Sequence of chain 1.A:
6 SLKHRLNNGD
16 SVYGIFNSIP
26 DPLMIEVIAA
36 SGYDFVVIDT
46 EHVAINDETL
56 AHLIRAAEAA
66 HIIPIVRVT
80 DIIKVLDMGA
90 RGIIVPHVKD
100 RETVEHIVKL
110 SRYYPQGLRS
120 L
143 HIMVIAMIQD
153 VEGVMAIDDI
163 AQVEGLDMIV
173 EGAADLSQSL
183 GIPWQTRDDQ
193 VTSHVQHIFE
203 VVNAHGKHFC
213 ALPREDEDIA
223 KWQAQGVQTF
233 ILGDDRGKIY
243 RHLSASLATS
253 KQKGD

Sequence of chain 2.A:
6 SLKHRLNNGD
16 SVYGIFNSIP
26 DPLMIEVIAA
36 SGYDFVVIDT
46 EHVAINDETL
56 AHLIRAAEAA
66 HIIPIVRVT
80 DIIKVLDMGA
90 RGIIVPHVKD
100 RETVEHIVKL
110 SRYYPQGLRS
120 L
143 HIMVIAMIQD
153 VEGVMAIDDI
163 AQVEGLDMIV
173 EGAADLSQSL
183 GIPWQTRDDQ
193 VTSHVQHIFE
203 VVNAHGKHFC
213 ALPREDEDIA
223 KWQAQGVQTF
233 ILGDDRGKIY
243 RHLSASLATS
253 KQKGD

A small-molecule ligand and the protein it binds are described below.
Small molecule (SMILES): O=C([O-])CC(=O)C(=O)O

Binding-site contacts:
Ligand atom C1 contacts residue HIS47 of chain 1.A at 4.3 Å.
Ligand atom O4 contacts residue HIS96 of chain 1.A at 3.1 Å (h-bond).
Ligand atom O4 contacts residue HIS47 of chain 1.A at 3.0 Å (h-bond).
Ligand atom O2 contacts residue PRO95 of chain 1.A at 3.6 Å.
Ligand atom O5 contacts residue TYR113 of chain 2.A at 3.6 Å.
Ligand atom O1 contacts residue GLN151 of chain 1.A at 2.8 Å (h-bond).
Ligand atom C1 contacts residue HIS96 of chain 1.A at 3.7 Å.
Ligand atom O1 contacts residue ARG72 of chain 1.A at 2.9 Å (salt-bridge).
Ligand atom C1 contacts residue GLN151 of chain 1.A at 3.0 Å.
Ligand atom C3 contacts residue SER119 of chain 2.A at 3.5 Å.
Ligand atom O5 contacts residue ASP177 of chain 1.A at 4.1 Å.
Ligand atom O5 contacts residue HIS96 of chain 1.A at 3.5 Å (h-bond).
Ligand atom C2 contacts residue ASP177 of chain 1.A at 3.2 Å.
Ligand atom C1 contacts residue GLU46 of chain 1.A at 3.4 Å.
Ligand atom C4 contacts residue GLU46 of chain 1.A at 4.3 Å.
Ligand atom C2 contacts residue HIS47 of chain 1.A at 4.2 Å.
Ligand atom O5 contacts residue SER119 of chain 2.A at 3.2 Å.
Ligand atom C3 contacts residue HIS47 of chain 1.A at 3.1 Å.
Ligand atom C1 contacts residue ARG72 of chain 1.A at 3.9 Å.
Ligand atom C3 contacts residue HIS96 of chain 1.A at 4.3 Å.
Ligand atom O1 contacts residue MET149 of chain 1.A at 4.2 Å.
Ligand atom O3 contacts residue SER119 of chain 2.A at 2.8 Å (h-bond).
Ligand atom O1 contacts residue PRO95 of chain 1.A at 3.9 Å.
Ligand atom C3 contacts residue ASP177 of chain 1.A at 3.5 Å.
Ligand atom O1 contacts residue GLU46 of chain 1.A at 3.4 Å (salt-bridge).
Ligand atom C2 contacts residue GLN151 of chain 1.A at 3.0 Å.
Ligand atom O4 contacts residue SER119 of chain 2.A at 3.9 Å.
Ligand atom O2 contacts residue GLN151 of chain 1.A at 3.3 Å (h-bond).
Ligand atom O2 contacts residue HIS96 of chain 1.A at 2.8 Å (h-bond).
Ligand atom C2 contacts residue ARG72 of chain 1.A at 4.2 Å.
Ligand atom O2 contacts residue GLU46 of chain 1.A at 2.8 Å (salt-bridge).
Ligand atom C4 contacts residue HIS47 of chain 1.A at 3.3 Å.
Ligand atom O3 contacts residue HIS47 of chain 1.A at 2.7 Å (h-bond).
Ligand atom C4 contacts residue HIS96 of chain 1.A at 3.3 Å.
Ligand atom O2 contacts residue HIS47 of chain 1.A at 4.2 Å.
Ligand atom C2 contacts residue HIS96 of chain 1.A at 4.2 Å.
Ligand atom O3 contacts residue ASP177 of chain 1.A at 3.8 Å.
Ligand atom O4 contacts residue GLU46 of chain 1.A at 3.2 Å (salt-bridge).
Ligand atom C1 contacts residue PRO95 of chain 1.A at 4.2 Å (hydrophobic).
Ligand atom C4 contacts residue SER119 of chain 2.A at 3.4 Å.